Sequence of chain 1.D:
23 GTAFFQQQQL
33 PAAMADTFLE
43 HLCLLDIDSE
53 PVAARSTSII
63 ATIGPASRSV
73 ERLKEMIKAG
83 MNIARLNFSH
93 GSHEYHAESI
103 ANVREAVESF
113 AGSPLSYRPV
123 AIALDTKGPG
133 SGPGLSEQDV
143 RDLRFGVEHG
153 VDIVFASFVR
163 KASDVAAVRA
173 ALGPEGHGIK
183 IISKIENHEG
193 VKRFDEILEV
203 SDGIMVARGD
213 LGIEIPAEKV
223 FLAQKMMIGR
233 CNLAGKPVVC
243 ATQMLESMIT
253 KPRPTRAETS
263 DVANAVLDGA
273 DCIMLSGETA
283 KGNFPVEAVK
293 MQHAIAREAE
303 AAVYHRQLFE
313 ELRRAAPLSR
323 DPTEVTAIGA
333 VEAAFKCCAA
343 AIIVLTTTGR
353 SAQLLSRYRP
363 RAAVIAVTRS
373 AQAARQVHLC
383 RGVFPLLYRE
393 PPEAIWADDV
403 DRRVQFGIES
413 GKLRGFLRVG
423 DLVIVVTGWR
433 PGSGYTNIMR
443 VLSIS

A protein and the small-molecule ligand that binds it are described below.
Small molecule (SMILES): O=C([O-])C(=O)[O-]

Binding-site contacts:
Ligand atom O4 contacts residue ARG210 of chain 1.D at 3.6 Å.
Ligand atom C2 contacts residue ARG210 of chain 1.D at 4.4 Å.
Ligand atom O1 contacts residue ARG87 of chain 1.D at 4.4 Å.
Ligand atom O1 contacts residue MG1 of chain 1.Z at 2.1 Å.
Ligand atom O1 contacts residue ALA209 of chain 1.D at 4.2 Å.
Ligand atom O4 contacts residue MG1 of chain 1.Z at 4.0 Å.
Ligand atom O3 contacts residue MET207 of chain 1.D at 4.1 Å.
Ligand atom O1 contacts residue GLU188 of chain 1.D at 3.2 Å (salt-bridge).
Ligand atom C2 contacts residue GLU188 of chain 1.D at 3.6 Å.
Ligand atom O4 contacts residue ALA209 of chain 1.D at 3.4 Å.
Ligand atom O2 contacts residue GLU188 of chain 1.D at 3.0 Å (salt-bridge).
Ligand atom O2 contacts residue GLY211 of chain 1.D at 3.6 Å.
Ligand atom C1 contacts residue LYS186 of chain 1.D at 3.5 Å.
Ligand atom O1 contacts residue ASP212 of chain 1.D at 4.2 Å.
Ligand atom O1 contacts residue LYS186 of chain 1.D at 2.7 Å (salt-bridge).
Ligand atom O4 contacts residue ASP212 of chain 1.D at 4.0 Å.
Ligand atom O3 contacts residue LYS186 of chain 1.D at 3.8 Å.
Ligand atom C1 contacts residue GLU188 of chain 1.D at 3.7 Å.
Ligand atom C2 contacts residue GLY211 of chain 1.D at 3.7 Å.
Ligand atom O3 contacts residue MET276 of chain 1.D at 4.1 Å.
Ligand atom C1 contacts residue THR244 of chain 1.D at 4.1 Å.
Ligand atom C2 contacts residue THR244 of chain 1.D at 3.6 Å.
Ligand atom C1 contacts residue ALA209 of chain 1.D at 3.8 Å (hydrophobic).
Ligand atom O3 contacts residue MG1 of chain 1.Z at 4.1 Å.
Ligand atom O2 contacts residue ALA209 of chain 1.D at 3.9 Å.
Ligand atom O3 contacts residue ALA209 of chain 1.D at 4.1 Å.
Ligand atom C1 contacts residue MG1 of chain 1.Z at 2.8 Å.
Ligand atom O3 contacts residue THR244 of chain 1.D at 3.5 Å (h-bond).
Ligand atom O3 contacts residue ARG87 of chain 1.D at 3.9 Å.
Ligand atom O4 contacts residue THR244 of chain 1.D at 2.6 Å (h-bond).
Ligand atom O2 contacts residue MG1 of chain 1.Z at 2.1 Å.
Ligand atom C2 contacts residue MG1 of chain 1.Z at 2.8 Å.
Ligand atom O2 contacts residue ASP212 of chain 1.D at 2.8 Å (salt-bridge).
Ligand atom C2 contacts residue ALA209 of chain 1.D at 3.6 Å (hydrophobic).
Ligand atom O4 contacts residue GLY211 of chain 1.D at 2.9 Å (h-bond).
Ligand atom C2 contacts residue ASP212 of chain 1.D at 3.8 Å.